Sequence of chain 1.A:
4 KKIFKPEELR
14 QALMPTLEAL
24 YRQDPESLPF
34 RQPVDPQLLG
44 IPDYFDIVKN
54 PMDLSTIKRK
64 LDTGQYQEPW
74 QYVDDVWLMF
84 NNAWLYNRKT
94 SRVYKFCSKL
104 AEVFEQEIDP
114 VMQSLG

Binding-site contacts:
Ligand atom FAE contacts residue PHE99 of chain 1.A at 3.6 Å.
Ligand atom CAB contacts residue PRO32 of chain 1.A at 3.6 Å (hydrophobic).
Ligand atom OAC contacts residue TYR47 of chain 1.A at 3.8 Å.
Ligand atom CAS contacts residue ASN90 of chain 1.A at 3.8 Å.
Ligand atom CAV contacts residue PRO32 of chain 1.A at 3.9 Å (hydrophobic).
Ligand atom CAP contacts residue ARG95 of chain 1.A at 3.7 Å.
Ligand atom CAS contacts residue VAL37 of chain 1.A at 3.7 Å (hydrophobic).
Ligand atom CAF contacts residue PRO32 of chain 1.A at 3.8 Å (hydrophobic).
Ligand atom CAG contacts residue LEU42 of chain 1.A at 3.7 Å (hydrophobic).
Ligand atom FAD contacts residue PRO32 of chain 1.A at 3.5 Å.
Ligand atom CAA contacts residue ARG95 of chain 1.A at 4.1 Å.
Ligand atom CAW contacts residue LEU42 of chain 1.A at 3.9 Å (hydrophobic).
Ligand atom CAJ contacts residue ILE44 of chain 1.A at 4.0 Å (hydrophobic).
Ligand atom CAT contacts residue VAL96 of chain 1.A at 3.8 Å (hydrophobic).
Ligand atom CAH contacts residue ASN90 of chain 1.A at 3.4 Å.
Ligand atom CAK contacts residue PRO32 of chain 1.A at 3.6 Å (hydrophobic).
Ligand atom CAX contacts residue PRO32 of chain 1.A at 4.0 Å (hydrophobic).
Ligand atom CAL contacts residue PRO32 of chain 1.A at 3.7 Å (hydrophobic).
Ligand atom FAE contacts residue ARG95 of chain 1.A at 3.2 Å.
Ligand atom CAW contacts residue VAL96 of chain 1.A at 3.9 Å (hydrophobic).
Ligand atom CAG contacts residue PRO32 of chain 1.A at 3.8 Å (hydrophobic).
Ligand atom CAX contacts residue VAL96 of chain 1.A at 3.8 Å (hydrophobic).
Ligand atom CAS contacts residue VAL96 of chain 1.A at 3.7 Å (hydrophobic).
Ligand atom OAR contacts residue LEU42 of chain 1.A at 3.8 Å.
Ligand atom FAD contacts residue LEU31 of chain 1.A at 3.8 Å.
Ligand atom CAK contacts residue VAL96 of chain 1.A at 4.0 Å (hydrophobic).
Ligand atom CAQ contacts residue PRO32 of chain 1.A at 4.0 Å (hydrophobic).
Ligand atom CAJ contacts residue VAL96 of chain 1.A at 4.0 Å (hydrophobic).
Ligand atom CAB contacts residue PHE33 of chain 1.A at 4.0 Å (hydrophobic).
Ligand atom CAJ contacts residue ASN90 of chain 1.A at 3.8 Å.
Ligand atom CAZ contacts residue ARG95 of chain 1.A at 3.9 Å.
Ligand atom CAI contacts residue PRO32 of chain 1.A at 3.8 Å (hydrophobic).
Ligand atom CAL contacts residue VAL96 of chain 1.A at 3.8 Å (hydrophobic).
Ligand atom CAB contacts residue VAL96 of chain 1.A at 4.0 Å (hydrophobic).
Ligand atom OAC contacts residue ASN90 of chain 1.A at 3.0 Å (h-bond).
Ligand atom CAU contacts residue PRO32 of chain 1.A at 3.7 Å (hydrophobic).
Ligand atom FAD contacts residue PHE99 of chain 1.A at 3.4 Å.
Ligand atom OAC contacts residue VAL96 of chain 1.A at 3.9 Å.
Ligand atom CAB contacts residue VAL37 of chain 1.A at 3.5 Å (hydrophobic).
Ligand atom CAX contacts residue LEU42 of chain 1.A at 3.9 Å (hydrophobic).

This protein binds this small molecule.
Small molecule (SMILES): CCOc1ccc(C(C)=O)cc1-c1cccc(N2CCCC(F)(F)C2)c1